Binding-site contacts:
Ligand atom O36 contacts residue THR988 of chain 1.D at 3.8 Å.
Ligand atom C34 contacts residue PHE980 of chain 1.D at 3.8 Å (hydrophobic).
Ligand atom C12 contacts residue TYR905 of chain 1.A at 3.9 Å (hydrophobic).
Ligand atom C10 contacts residue LEU902 of chain 1.A at 3.9 Å (hydrophobic).
Ligand atom N28 contacts residue PHE957 of chain 1.A at 3.8 Å.
Ligand atom C11 contacts residue TYR905 of chain 1.A at 3.5 Å (hydrophobic).
Ligand atom O01 contacts residue PHE957 of chain 1.A at 3.8 Å.
Ligand atom O36 contacts residue THR984 of chain 1.D at 3.4 Å (h-bond).
Ligand atom O35 contacts residue TRP958 of chain 1.A at 3.9 Å.
Ligand atom C26 contacts residue LEU953 of chain 1.A at 4.0 Å (hydrophobic).
Ligand atom CL1 contacts residue PHE950 of chain 1.A at 3.9 Å.
Ligand atom C33 contacts residue THR984 of chain 1.D at 3.7 Å.
Ligand atom C10 contacts residue CYS906 of chain 1.A at 3.5 Å (hydrophobic).
Ligand atom C09 contacts residue CYS906 of chain 1.A at 3.5 Å (hydrophobic).
Ligand atom C02 contacts residue PHE957 of chain 1.A at 3.7 Å (hydrophobic).
Ligand atom C04 contacts residue PHE957 of chain 1.A at 3.7 Å (hydrophobic).
Ligand atom C10 contacts residue TYR905 of chain 1.A at 3.5 Å (hydrophobic).
Ligand atom C06 contacts residue PHE957 of chain 1.A at 3.9 Å (hydrophobic).
Ligand atom C26 contacts residue PHE950 of chain 1.A at 4.0 Å (hydrophobic).
Ligand atom F16 contacts residue LEU902 of chain 1.A at 3.9 Å.
Ligand atom C29 contacts residue THR988 of chain 1.D at 3.6 Å.
Ligand atom C14 contacts residue TYR905 of chain 1.A at 3.8 Å (hydrophobic).
Ligand atom C03 contacts residue PHE957 of chain 1.A at 3.6 Å (hydrophobic).
Ligand atom C20 contacts residue PHE957 of chain 1.A at 3.7 Å (hydrophobic).
Ligand atom C34 contacts residue GLN954 of chain 1.A at 3.4 Å.
Ligand atom F15 contacts residue PHE957 of chain 1.A at 3.6 Å.
Ligand atom N19 contacts residue PHE957 of chain 1.A at 3.6 Å.
Ligand atom C20 contacts residue LEU953 of chain 1.A at 3.9 Å (hydrophobic).
Ligand atom C27 contacts residue LEU953 of chain 1.A at 3.8 Å (hydrophobic).
Ligand atom F16 contacts residue TYR905 of chain 1.A at 3.3 Å.
Ligand atom C18 contacts residue PHE957 of chain 1.A at 3.9 Å (hydrophobic).
Ligand atom O01 contacts residue GLN954 of chain 1.A at 3.8 Å.
Ligand atom C24 contacts residue LEU953 of chain 1.A at 3.9 Å (hydrophobic).
Ligand atom C34 contacts residue TRP958 of chain 1.A at 4.0 Å (hydrophobic).
Ligand atom O36 contacts residue GLY987 of chain 1.D at 3.6 Å.
Ligand atom N31 contacts residue PHE957 of chain 1.A at 3.8 Å.
Ligand atom O35 contacts residue ALA983 of chain 1.D at 3.2 Å.
Ligand atom C30 contacts residue PHE957 of chain 1.A at 3.9 Å (hydrophobic).
Ligand atom F15 contacts residue TYR905 of chain 1.A at 3.3 Å.
Ligand atom N05 contacts residue PHE957 of chain 1.A at 3.9 Å.

Sequence of chain 1.D:
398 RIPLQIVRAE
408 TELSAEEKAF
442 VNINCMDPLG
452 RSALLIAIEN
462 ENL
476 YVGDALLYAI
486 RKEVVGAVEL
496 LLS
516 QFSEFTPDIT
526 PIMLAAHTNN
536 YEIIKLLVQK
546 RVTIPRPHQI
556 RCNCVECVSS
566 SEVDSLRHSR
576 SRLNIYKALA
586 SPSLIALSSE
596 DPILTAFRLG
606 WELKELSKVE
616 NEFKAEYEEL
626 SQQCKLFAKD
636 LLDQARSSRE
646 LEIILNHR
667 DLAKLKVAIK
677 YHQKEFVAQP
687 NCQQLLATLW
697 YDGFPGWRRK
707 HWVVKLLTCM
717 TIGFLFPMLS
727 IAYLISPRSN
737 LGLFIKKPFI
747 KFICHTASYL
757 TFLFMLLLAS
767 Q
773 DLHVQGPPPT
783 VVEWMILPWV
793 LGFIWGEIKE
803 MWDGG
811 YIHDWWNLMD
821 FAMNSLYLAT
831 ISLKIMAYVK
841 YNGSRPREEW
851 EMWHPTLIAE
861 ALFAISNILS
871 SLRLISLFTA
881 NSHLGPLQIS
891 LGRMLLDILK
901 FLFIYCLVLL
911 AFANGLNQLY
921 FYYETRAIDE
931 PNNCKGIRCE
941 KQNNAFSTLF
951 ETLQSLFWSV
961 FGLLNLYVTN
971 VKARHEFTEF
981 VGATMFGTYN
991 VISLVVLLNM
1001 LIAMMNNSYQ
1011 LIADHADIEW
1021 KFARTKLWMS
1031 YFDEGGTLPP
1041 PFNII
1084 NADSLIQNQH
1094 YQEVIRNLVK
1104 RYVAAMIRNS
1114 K

This small molecule binds to this protein.
Small molecule (SMILES): Cn1c(=O)n(CCCO)c(=O)c2c1nc(Oc1cccc(OC(F)(F)F)c1)n2Cc1ccc(Cl)cc1

Sequence of chain 1.A:
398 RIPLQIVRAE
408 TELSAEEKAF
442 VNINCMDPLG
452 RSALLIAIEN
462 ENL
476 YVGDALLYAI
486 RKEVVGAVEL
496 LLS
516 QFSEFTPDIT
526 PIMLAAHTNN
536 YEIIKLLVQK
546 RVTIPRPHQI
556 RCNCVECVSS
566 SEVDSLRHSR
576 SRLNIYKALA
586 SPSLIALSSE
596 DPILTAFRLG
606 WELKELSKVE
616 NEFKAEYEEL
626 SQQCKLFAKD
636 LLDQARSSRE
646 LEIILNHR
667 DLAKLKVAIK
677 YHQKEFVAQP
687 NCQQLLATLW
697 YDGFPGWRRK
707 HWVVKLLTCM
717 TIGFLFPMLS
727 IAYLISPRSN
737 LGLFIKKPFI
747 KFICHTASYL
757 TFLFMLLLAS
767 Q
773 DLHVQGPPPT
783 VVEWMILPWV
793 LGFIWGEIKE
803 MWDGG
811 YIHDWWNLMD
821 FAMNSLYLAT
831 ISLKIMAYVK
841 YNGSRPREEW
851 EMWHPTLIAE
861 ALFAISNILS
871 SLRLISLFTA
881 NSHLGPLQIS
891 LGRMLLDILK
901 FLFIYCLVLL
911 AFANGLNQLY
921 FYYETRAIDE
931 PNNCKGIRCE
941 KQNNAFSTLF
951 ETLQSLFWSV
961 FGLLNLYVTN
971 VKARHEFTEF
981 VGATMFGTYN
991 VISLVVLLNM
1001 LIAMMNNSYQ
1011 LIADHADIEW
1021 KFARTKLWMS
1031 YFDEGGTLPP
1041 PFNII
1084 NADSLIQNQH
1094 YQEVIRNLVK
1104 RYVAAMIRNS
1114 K